Binding-site contacts:
Ligand atom C5 contacts residue ASN107 of chain 1.A at 3.6 Å.
Ligand atom O7 contacts residue ASN107 of chain 1.A at 3.6 Å.
Ligand atom N2 contacts residue ASN107 of chain 1.A at 3.0 Å (h-bond).
Ligand atom C3 contacts residue ASN107 of chain 1.A at 3.9 Å.
Ligand atom C7 contacts residue PHE142 of chain 1.A at 4.0 Å (hydrophobic).
Ligand atom C4 contacts residue ASN107 of chain 1.A at 4.2 Å.
Ligand atom C1 contacts residue ASN107 of chain 1.A at 1.4 Å.
Ligand atom O5 contacts residue ASN107 of chain 1.A at 2.3 Å (h-bond).
Ligand atom C2 contacts residue ASN107 of chain 1.A at 2.5 Å.
Ligand atom C8 contacts residue THR144 of chain 1.A at 4.2 Å.
Ligand atom C7 contacts residue ASN107 of chain 1.A at 3.5 Å.
Ligand atom C8 contacts residue GLU147 of chain 1.A at 4.3 Å.
Ligand atom C8 contacts residue PHE142 of chain 1.A at 3.6 Å (hydrophobic).
Ligand atom C8 contacts residue SER143 of chain 1.A at 4.0 Å.
Ligand atom O7 contacts residue PHE142 of chain 1.A at 4.2 Å.

Sequence of chain 1.A:
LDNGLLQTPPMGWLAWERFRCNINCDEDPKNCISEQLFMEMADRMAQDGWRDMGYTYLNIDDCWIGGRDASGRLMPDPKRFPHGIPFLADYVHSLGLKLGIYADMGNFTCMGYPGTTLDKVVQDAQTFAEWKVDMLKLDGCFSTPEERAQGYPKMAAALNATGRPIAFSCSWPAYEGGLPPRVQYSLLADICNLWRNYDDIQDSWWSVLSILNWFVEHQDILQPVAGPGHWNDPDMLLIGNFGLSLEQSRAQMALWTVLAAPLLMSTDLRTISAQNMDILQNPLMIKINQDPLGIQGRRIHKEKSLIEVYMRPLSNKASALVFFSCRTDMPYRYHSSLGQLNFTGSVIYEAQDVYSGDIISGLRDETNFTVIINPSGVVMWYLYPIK

This small molecule binds to this protein.
Small molecule (SMILES): CC(=O)N[C@H]1[C@H](O[C@H]2[C@H](O)[C@@H](NC(C)=O)CO[C@@H]2CO)O[C@H](CO)[C@@H](O)[C@@H]1O